The small molecule below binds the protein below.
Small molecule (SMILES): O=C(O)c1cc(-c2ccc(F)cc2F)ccc1O

Sequence of chain 2.B:
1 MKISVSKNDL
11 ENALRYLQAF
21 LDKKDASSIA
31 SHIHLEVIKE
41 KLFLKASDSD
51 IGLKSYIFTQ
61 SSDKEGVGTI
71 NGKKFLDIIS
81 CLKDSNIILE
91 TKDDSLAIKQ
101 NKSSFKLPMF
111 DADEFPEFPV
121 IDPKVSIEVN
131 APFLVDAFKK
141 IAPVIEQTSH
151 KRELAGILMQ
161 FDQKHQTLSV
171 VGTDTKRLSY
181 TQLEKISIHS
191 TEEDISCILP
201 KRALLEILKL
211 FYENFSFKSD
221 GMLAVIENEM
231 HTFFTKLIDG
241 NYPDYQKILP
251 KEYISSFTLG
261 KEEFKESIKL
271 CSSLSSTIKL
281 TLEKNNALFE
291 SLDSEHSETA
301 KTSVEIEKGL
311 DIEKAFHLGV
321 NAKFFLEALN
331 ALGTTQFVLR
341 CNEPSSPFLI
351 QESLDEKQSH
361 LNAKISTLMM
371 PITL

Binding-site contacts:
Ligand atom CAG contacts residue ILE248 of chain 2.B at 4.0 Å (hydrophobic).
Ligand atom CAH contacts residue THR175 of chain 2.B at 4.2 Å.
Ligand atom OAL contacts residue PRO243 of chain 2.B at 3.8 Å.
Ligand atom CAJ contacts residue THR175 of chain 2.B at 4.0 Å.
Ligand atom CAN contacts residue LYS176 of chain 2.B at 4.1 Å.
Ligand atom FAE contacts residue MET369 of chain 2.B at 3.2 Å.
Ligand atom CAM contacts residue LEU178 of chain 2.B at 4.1 Å (hydrophobic).
Ligand atom CAH contacts residue ILE248 of chain 2.B at 3.5 Å (hydrophobic).
Ligand atom FAT contacts residue THR175 of chain 2.B at 3.1 Å.
Ligand atom CAR contacts residue THR173 of chain 2.B at 3.9 Å.
Ligand atom FAT contacts residue THR173 of chain 2.B at 2.9 Å.
Ligand atom FAT contacts residue LEU178 of chain 2.B at 3.5 Å.
Ligand atom CAM contacts residue ARG177 of chain 2.B at 4.2 Å.
Ligand atom FAT contacts residue LYS176 of chain 2.B at 3.5 Å.
Ligand atom CAM contacts residue LYS176 of chain 2.B at 3.6 Å.
Ligand atom CAN contacts residue THR173 of chain 2.B at 4.2 Å.
Ligand atom CAR contacts residue ILE248 of chain 2.B at 3.6 Å (hydrophobic).
Ligand atom CAP contacts residue THR175 of chain 2.B at 3.7 Å.
Ligand atom FAE contacts residue PRO347 of chain 2.B at 3.5 Å.
Ligand atom CAG contacts residue MET370 of chain 2.B at 3.9 Å (hydrophobic).
Ligand atom OAL contacts residue LEU154 of chain 2.B at 3.9 Å.
Ligand atom CAO contacts residue ILE248 of chain 2.B at 4.0 Å (hydrophobic).
Ligand atom CAQ contacts residue THR173 of chain 2.B at 3.8 Å.
Ligand atom FAE contacts residue MET370 of chain 2.B at 3.1 Å.
Ligand atom CAQ contacts residue ILE248 of chain 2.B at 3.7 Å (hydrophobic).
Ligand atom CAF contacts residue MET370 of chain 2.B at 3.7 Å (hydrophobic).
Ligand atom FAT contacts residue ARG177 of chain 2.B at 3.3 Å.
Ligand atom CAI contacts residue THR175 of chain 2.B at 3.7 Å.
Ligand atom CAF contacts residue LEU368 of chain 2.B at 3.8 Å (hydrophobic).
Ligand atom CAN contacts residue THR175 of chain 2.B at 3.3 Å.
Ligand atom CAQ contacts residue LEU178 of chain 2.B at 3.9 Å (hydrophobic).
Ligand atom FAE contacts residue LEU368 of chain 2.B at 3.5 Å.
Ligand atom CAM contacts residue LEU368 of chain 2.B at 3.6 Å (hydrophobic).
Ligand atom CAG contacts residue PRO347 of chain 2.B at 4.0 Å (hydrophobic).
Ligand atom CAM contacts residue THR175 of chain 2.B at 3.9 Å.
Ligand atom CAG contacts residue LEU368 of chain 2.B at 4.1 Å (hydrophobic).
Ligand atom CAC contacts residue THR175 of chain 2.B at 4.2 Å.
Ligand atom CAO contacts residue THR175 of chain 2.B at 3.4 Å.
Ligand atom CAN contacts residue LEU178 of chain 2.B at 4.1 Å (hydrophobic).
Ligand atom CAQ contacts residue THR175 of chain 2.B at 4.1 Å.